Binding-site contacts:
Ligand atom C17 contacts residue ILE862 of chain 1.A at 3.7 Å (hydrophobic).
Ligand atom C17 contacts residue GLY863 of chain 1.A at 3.4 Å.
Ligand atom C17 contacts residue TYR850 of chain 1.A at 3.9 Å (hydrophobic).
Ligand atom C24 contacts residue ASP820 of chain 1.A at 3.4 Å.
Ligand atom C16 contacts residue GLY863 of chain 1.A at 3.4 Å.
Ligand atom C26 contacts residue TYR850 of chain 1.A at 3.4 Å (hydrophobic).
Ligand atom C14 contacts residue VAL865 of chain 1.A at 3.4 Å (hydrophobic).
Ligand atom C23 contacts residue ASP982 of chain 1.A at 3.6 Å.
Ligand atom C26 contacts residue ASP982 of chain 1.A at 3.6 Å.
Ligand atom C05 contacts residue LEU810 of chain 1.A at 3.6 Å (hydrophobic).
Ligand atom C23 contacts residue ASP820 of chain 1.A at 3.5 Å.
Ligand atom C03 contacts residue ILE788 of chain 1.A at 3.7 Å (hydrophobic).
Ligand atom C22 contacts residue GLU815 of chain 1.A at 3.4 Å.
Ligand atom C24 contacts residue ASP982 of chain 1.A at 3.4 Å.
Ligand atom C16 contacts residue ILE981 of chain 1.A at 3.8 Å (hydrophobic).
Ligand atom C26 contacts residue ILE862 of chain 1.A at 3.7 Å (hydrophobic).
Ligand atom C02 contacts residue ILE788 of chain 1.A at 3.9 Å (hydrophobic).
Ligand atom O15 contacts residue GLY863 of chain 1.A at 3.4 Å (h-bond).
Ligand atom C19 contacts residue LEU810 of chain 1.A at 3.8 Å (hydrophobic).
Ligand atom C09 contacts residue ILE981 of chain 1.A at 3.9 Å (hydrophobic).
Ligand atom O15 contacts residue VAL865 of chain 1.A at 2.9 Å (h-bond).
Ligand atom N18 contacts residue ILE981 of chain 1.A at 3.8 Å.
Ligand atom O25 contacts residue ASP820 of chain 1.A at 2.5 Å (salt-bridge).
Ligand atom N10 contacts residue ILE981 of chain 1.A at 3.7 Å.
Ligand atom N01 contacts residue TRP864 of chain 1.A at 3.6 Å.
Ligand atom O25 contacts residue ASP982 of chain 1.A at 3.5 Å (salt-bridge).
Ligand atom O25 contacts residue TYR850 of chain 1.A at 2.9 Å (h-bond).
Ligand atom N10 contacts residue LEU810 of chain 1.A at 3.4 Å.
Ligand atom O15 contacts residue LEU979 of chain 1.A at 3.9 Å.
Ligand atom C24 contacts residue TYR850 of chain 1.A at 3.5 Å (hydrophobic).
Ligand atom C08 contacts residue LEU810 of chain 1.A at 3.6 Å (hydrophobic).
Ligand atom O15 contacts residue TRP864 of chain 1.A at 3.9 Å.
Ligand atom C09 contacts residue LEU810 of chain 1.A at 3.2 Å (hydrophobic).
Ligand atom C24 contacts residue ILE862 of chain 1.A at 3.8 Å (hydrophobic).
Ligand atom C17 contacts residue ILE981 of chain 1.A at 3.8 Å (hydrophobic).
Ligand atom C16 contacts residue VAL865 of chain 1.A at 3.7 Å (hydrophobic).
Ligand atom C19 contacts residue ILE981 of chain 1.A at 3.6 Å (hydrophobic).
Ligand atom C16 contacts residue TYR850 of chain 1.A at 3.4 Å (hydrophobic).
Ligand atom N18 contacts residue ILE862 of chain 1.A at 3.9 Å.
Ligand atom N12 contacts residue ILE981 of chain 1.A at 3.7 Å.

Sequence of chain 1.A:
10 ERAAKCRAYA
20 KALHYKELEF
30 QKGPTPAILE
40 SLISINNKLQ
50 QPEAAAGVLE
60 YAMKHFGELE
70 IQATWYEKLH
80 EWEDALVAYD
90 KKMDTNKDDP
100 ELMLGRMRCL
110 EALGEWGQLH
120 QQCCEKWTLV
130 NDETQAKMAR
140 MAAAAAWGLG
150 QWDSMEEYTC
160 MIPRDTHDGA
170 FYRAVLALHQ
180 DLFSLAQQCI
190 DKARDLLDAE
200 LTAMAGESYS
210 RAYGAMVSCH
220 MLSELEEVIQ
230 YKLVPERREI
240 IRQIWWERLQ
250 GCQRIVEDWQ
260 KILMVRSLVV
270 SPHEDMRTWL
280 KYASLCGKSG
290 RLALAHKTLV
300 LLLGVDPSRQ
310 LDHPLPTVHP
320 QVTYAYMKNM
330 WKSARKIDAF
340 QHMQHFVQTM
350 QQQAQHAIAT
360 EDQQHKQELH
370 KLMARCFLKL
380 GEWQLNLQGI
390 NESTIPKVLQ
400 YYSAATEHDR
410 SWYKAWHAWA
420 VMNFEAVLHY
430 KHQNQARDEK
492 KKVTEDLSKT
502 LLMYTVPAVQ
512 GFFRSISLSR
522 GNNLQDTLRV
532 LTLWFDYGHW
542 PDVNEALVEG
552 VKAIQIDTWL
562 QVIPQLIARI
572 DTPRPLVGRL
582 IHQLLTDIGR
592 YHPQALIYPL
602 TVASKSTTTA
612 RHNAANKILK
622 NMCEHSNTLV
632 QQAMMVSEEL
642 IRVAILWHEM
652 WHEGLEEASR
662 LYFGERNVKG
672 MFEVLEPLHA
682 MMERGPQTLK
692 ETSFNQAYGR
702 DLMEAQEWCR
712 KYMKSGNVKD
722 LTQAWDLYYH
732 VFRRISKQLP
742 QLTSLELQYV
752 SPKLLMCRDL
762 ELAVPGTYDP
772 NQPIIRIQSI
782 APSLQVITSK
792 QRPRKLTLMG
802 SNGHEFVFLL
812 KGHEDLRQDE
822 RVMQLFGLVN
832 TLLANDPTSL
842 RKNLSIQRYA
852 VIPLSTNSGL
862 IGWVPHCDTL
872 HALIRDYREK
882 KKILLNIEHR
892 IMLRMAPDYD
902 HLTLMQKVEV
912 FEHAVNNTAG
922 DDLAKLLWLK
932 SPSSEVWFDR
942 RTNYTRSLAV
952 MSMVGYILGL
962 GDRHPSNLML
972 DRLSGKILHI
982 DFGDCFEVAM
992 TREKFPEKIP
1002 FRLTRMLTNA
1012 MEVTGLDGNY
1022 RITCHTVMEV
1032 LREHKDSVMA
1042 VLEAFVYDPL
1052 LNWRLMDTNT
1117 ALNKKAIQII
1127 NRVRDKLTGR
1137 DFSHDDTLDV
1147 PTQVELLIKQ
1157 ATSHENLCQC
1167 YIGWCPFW

The small molecule below binds the protein below.
Small molecule (SMILES): Oc1cccc(-c2nc(N3CCOCC3)c3oc4ncccc4c3n2)c1